Sequence of chain 2.E:
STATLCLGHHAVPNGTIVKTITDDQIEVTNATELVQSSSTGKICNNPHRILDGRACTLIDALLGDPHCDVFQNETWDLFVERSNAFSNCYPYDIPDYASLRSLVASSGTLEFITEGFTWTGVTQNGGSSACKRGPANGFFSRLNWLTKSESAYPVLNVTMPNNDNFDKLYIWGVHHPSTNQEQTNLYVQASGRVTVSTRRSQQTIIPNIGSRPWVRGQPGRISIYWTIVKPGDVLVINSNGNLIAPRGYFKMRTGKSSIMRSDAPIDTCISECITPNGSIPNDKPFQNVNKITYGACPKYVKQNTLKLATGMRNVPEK

Binding-site contacts:
Ligand atom N2 contacts residue ALA39 of chain 2.E at 3.6 Å.
Ligand atom C5 contacts residue ALA39 of chain 2.E at 3.8 Å (hydrophobic).
Ligand atom C4 contacts residue ALA39 of chain 2.E at 3.6 Å (hydrophobic).
Ligand atom O5 contacts residue ALA39 of chain 2.E at 3.1 Å (h-bond).
Ligand atom O5 contacts residue THR24 of chain 2.E at 3.1 Å (h-bond).
Ligand atom N2 contacts residue ASN38 of chain 2.E at 3.5 Å (h-bond).
Ligand atom O5 contacts residue ASN38 of chain 2.E at 3.9 Å.
Ligand atom C1 contacts residue ALA39 of chain 2.E at 3.2 Å (hydrophobic).
Ligand atom C2 contacts residue ALA39 of chain 2.E at 2.8 Å (hydrophobic).
Ligand atom O6 contacts residue ALA39 of chain 2.E at 4.1 Å.
Ligand atom C1 contacts residue THR24 of chain 2.E at 4.3 Å.
Ligand atom C6 contacts residue THR24 of chain 2.E at 2.8 Å.
Ligand atom C1 contacts residue ASN38 of chain 2.E at 3.1 Å.
Ligand atom C7 contacts residue ASN38 of chain 2.E at 4.5 Å.
Ligand atom C6 contacts residue ALA39 of chain 2.E at 4.4 Å (hydrophobic).
Ligand atom O7 contacts residue THR40 of chain 2.E at 4.5 Å.
Ligand atom O1 contacts residue ASN38 of chain 2.E at 3.5 Å (h-bond).
Ligand atom O7 contacts residue ALA39 of chain 2.E at 3.7 Å.
Ligand atom C5 contacts residue THR24 of chain 2.E at 3.5 Å.
Ligand atom O6 contacts residue THR24 of chain 2.E at 3.0 Å.
Ligand atom O6 contacts residue LYS315 of chain 2.E at 3.9 Å.
Ligand atom C7 contacts residue ALA39 of chain 2.E at 4.0 Å (hydrophobic).
Ligand atom O3 contacts residue ALA39 of chain 2.E at 4.0 Å.
Ligand atom C2 contacts residue ASN38 of chain 2.E at 3.8 Å.
Ligand atom C3 contacts residue ALA39 of chain 2.E at 3.7 Å (hydrophobic).

A protein and the small-molecule ligand that binds it are described below.
Small molecule (SMILES): CC(=O)N[C@@H]1[C@@H](O)[C@H](O)[C@@H](CO)O[C@@H]1O